The small molecule below binds the protein below.
Small molecule (SMILES): CC(=O)N[C@@H]1[C@@H](O)[C@H](O)[C@@H](CO)O[C@H]1O

Binding-site contacts:
Ligand atom C8 contacts residue THR381 of chain 1.B at 3.6 Å.
Ligand atom C8 contacts residue ASN379 of chain 1.B at 3.9 Å.
Ligand atom O7 contacts residue MET380 of chain 1.B at 3.5 Å.
Ligand atom C8 contacts residue GLN384 of chain 1.B at 3.7 Å.
Ligand atom O7 contacts residue GLN384 of chain 1.B at 3.4 Å.
Ligand atom N2 contacts residue GLN384 of chain 1.B at 3.4 Å.
Ligand atom C3 contacts residue ASN379 of chain 1.B at 3.8 Å.
Ligand atom C7 contacts residue ASN379 of chain 1.B at 2.8 Å.
Ligand atom O7 contacts residue THR381 of chain 1.B at 3.1 Å (h-bond).
Ligand atom C7 contacts residue THR381 of chain 1.B at 3.8 Å.
Ligand atom O7 contacts residue ASN379 of chain 1.B at 2.7 Å (h-bond).
Ligand atom N2 contacts residue ASN379 of chain 1.B at 2.9 Å (h-bond).
Ligand atom C1 contacts residue ASN379 of chain 1.B at 1.4 Å.
Ligand atom C2 contacts residue ASN379 of chain 1.B at 2.5 Å.
Ligand atom C5 contacts residue ASN379 of chain 1.B at 3.6 Å.
Ligand atom C7 contacts residue GLN384 of chain 1.B at 3.2 Å.
Ligand atom O5 contacts residue ASN379 of chain 1.B at 2.4 Å (h-bond).
Ligand atom C4 contacts residue ASN379 of chain 1.B at 4.2 Å.

Sequence of chain 1.B:
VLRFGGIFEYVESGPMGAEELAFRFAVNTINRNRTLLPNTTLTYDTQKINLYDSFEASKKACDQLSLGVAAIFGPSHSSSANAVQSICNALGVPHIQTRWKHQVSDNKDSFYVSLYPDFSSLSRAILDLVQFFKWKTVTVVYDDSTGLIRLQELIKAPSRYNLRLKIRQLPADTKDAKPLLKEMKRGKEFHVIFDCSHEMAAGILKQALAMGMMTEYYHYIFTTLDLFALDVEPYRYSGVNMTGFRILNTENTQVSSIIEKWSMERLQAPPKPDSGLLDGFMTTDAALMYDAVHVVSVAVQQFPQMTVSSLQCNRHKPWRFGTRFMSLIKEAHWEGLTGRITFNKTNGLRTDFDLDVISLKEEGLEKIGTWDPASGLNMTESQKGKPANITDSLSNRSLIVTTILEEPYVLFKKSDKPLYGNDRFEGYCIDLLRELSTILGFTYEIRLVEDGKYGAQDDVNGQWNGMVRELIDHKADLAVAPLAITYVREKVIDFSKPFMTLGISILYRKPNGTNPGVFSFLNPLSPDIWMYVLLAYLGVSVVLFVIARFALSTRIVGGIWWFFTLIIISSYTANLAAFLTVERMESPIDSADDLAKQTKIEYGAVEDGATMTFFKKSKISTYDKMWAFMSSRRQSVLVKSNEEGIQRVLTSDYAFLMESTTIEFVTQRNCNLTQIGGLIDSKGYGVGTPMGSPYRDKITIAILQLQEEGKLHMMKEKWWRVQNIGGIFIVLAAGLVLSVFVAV